Sequence of chain 1.B:
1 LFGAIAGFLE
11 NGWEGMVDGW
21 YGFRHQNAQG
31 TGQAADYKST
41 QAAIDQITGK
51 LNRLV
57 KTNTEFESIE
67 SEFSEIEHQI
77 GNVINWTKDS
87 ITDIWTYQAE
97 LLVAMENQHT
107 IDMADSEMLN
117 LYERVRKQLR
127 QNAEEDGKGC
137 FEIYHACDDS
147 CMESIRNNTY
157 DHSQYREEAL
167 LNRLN

Binding-site contacts:
Ligand atom C6 contacts residue THR34 of chain 1.A at 3.8 Å.
Ligand atom C5 contacts residue ASN32 of chain 1.A at 3.6 Å.
Ligand atom N2 contacts residue ASN32 of chain 1.A at 2.8 Å (h-bond).
Ligand atom O5 contacts residue THR34 of chain 1.A at 4.0 Å.
Ligand atom O6 contacts residue THR34 of chain 1.A at 4.4 Å.
Ligand atom O7 contacts residue ASN32 of chain 1.A at 3.8 Å.
Ligand atom C3 contacts residue ASN32 of chain 1.A at 3.6 Å.
Ligand atom C1 contacts residue THR315 of chain 1.A at 3.9 Å.
Ligand atom O5 contacts residue ASN32 of chain 1.A at 2.3 Å (h-bond).
Ligand atom O6 contacts residue THR315 of chain 1.A at 3.7 Å.
Ligand atom O6 contacts residue ASN32 of chain 1.A at 4.4 Å.
Ligand atom C8 contacts residue ASN32 of chain 1.A at 4.0 Å.
Ligand atom C7 contacts residue ASN32 of chain 1.A at 3.3 Å.
Ligand atom C4 contacts residue ASN32 of chain 1.A at 4.1 Å.
Ligand atom C6 contacts residue LEU51 of chain 1.B at 4.2 Å (hydrophobic).
Ligand atom O5 contacts residue THR315 of chain 1.A at 3.5 Å (h-bond).
Ligand atom C5 contacts residue THR34 of chain 1.A at 3.8 Å.
Ligand atom C2 contacts residue ASN32 of chain 1.A at 2.3 Å.
Ligand atom O6 contacts residue LEU51 of chain 1.B at 3.4 Å.
Ligand atom C1 contacts residue ASN32 of chain 1.A at 1.4 Å.

Sequence of chain 1.A:
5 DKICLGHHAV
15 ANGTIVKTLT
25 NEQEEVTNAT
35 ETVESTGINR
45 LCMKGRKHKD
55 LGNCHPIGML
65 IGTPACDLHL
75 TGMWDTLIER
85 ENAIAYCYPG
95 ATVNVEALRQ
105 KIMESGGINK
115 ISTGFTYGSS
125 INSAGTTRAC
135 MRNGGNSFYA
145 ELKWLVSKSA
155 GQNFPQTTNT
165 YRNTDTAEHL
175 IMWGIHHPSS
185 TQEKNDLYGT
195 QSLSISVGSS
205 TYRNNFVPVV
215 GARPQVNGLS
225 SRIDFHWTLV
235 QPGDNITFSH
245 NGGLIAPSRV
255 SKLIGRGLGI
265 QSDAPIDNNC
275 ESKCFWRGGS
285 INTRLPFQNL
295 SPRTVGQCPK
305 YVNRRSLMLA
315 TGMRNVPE

The small molecule below binds the protein below.
Small molecule (SMILES): CC(=O)N[C@@H]1[C@@H](O)[C@H](O)[C@@H](CO)O[C@H]1O